The protein below binds the small molecule below.
Small molecule (SMILES): CC(=O)N[C@H]1[C@H](O[C@H]2[C@H](O[C@@H]3O[C@@H](C)[C@@H](O)[C@@H](O)[C@@H]3O)[C@@H](NC(C)=O)CO[C@@H]2CO)O[C@H](CO)[C@@H](O[C@@H]2O[C@H](CO)[C@@H](O)[C@H](O[C@H]3O[C@H](CO)[C@@H](O)[C@H](O)[C@@H]3O)[C@@H]2O)[C@@H]1O

Sequence of chain 1.B:
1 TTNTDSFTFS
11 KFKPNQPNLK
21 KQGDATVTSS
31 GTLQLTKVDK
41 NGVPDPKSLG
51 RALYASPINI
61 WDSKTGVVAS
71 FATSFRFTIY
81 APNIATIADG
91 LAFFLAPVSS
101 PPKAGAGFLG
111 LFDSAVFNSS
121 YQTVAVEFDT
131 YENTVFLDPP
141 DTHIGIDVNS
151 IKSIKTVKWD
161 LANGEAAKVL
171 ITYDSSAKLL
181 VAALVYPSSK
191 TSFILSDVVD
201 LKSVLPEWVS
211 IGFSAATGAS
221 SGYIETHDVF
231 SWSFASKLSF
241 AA

Binding-site contacts:
Ligand atom C5 contacts residue XYP1 of chain 1.W at 3.6 Å.
Ligand atom C2 contacts residue XYP1 of chain 1.W at 2.6 Å.
Ligand atom C2 contacts residue ASN118 of chain 1.B at 2.5 Å.
Ligand atom C7 contacts residue ASN118 of chain 1.B at 3.5 Å.
Ligand atom C5 contacts residue XYP1 of chain 1.W at 4.5 Å.
Ligand atom O5 contacts residue SER120 of chain 1.B at 3.1 Å (h-bond).
Ligand atom C6 contacts residue XYP1 of chain 1.W at 4.2 Å.
Ligand atom O2 contacts residue XYP1 of chain 1.W at 1.9 Å.
Ligand atom O5 contacts residue XYP1 of chain 1.W at 4.4 Å.
Ligand atom O3 contacts residue XYP1 of chain 1.W at 3.5 Å.
Ligand atom C3 contacts residue XYP1 of chain 1.W at 3.4 Å.
Ligand atom N2 contacts residue ASN118 of chain 1.B at 2.9 Å (h-bond).
Ligand atom O6 contacts residue SER120 of chain 1.B at 3.5 Å (h-bond).
Ligand atom C4 contacts residue XYP1 of chain 1.W at 3.8 Å.
Ligand atom C7 contacts residue VAL116 of chain 1.B at 3.7 Å (hydrophobic).
Ligand atom C1 contacts residue SER120 of chain 1.B at 3.9 Å.
Ligand atom C1 contacts residue XYP1 of chain 1.W at 3.9 Å.
Ligand atom C5 contacts residue SER120 of chain 1.B at 3.8 Å.
Ligand atom C4 contacts residue ASN118 of chain 1.B at 4.2 Å.
Ligand atom C8 contacts residue PHE117 of chain 1.B at 4.4 Å (hydrophobic).
Ligand atom O7 contacts residue ASN118 of chain 1.B at 3.8 Å.
Ligand atom C4 contacts residue XYP1 of chain 1.W at 4.3 Å.
Ligand atom O4 contacts residue XYP1 of chain 1.W at 3.5 Å (h-bond).
Ligand atom C3 contacts residue ASN118 of chain 1.B at 3.8 Å.
Ligand atom C8 contacts residue VAL116 of chain 1.B at 3.5 Å (hydrophobic).
Ligand atom C6 contacts residue XYP1 of chain 1.W at 4.0 Å.
Ligand atom C1 contacts residue ASN118 of chain 1.B at 1.4 Å.
Ligand atom C5 contacts residue ASN118 of chain 1.B at 3.7 Å.
Ligand atom O4 contacts residue XYP1 of chain 1.W at 3.2 Å (h-bond).
Ligand atom O5 contacts residue ASN118 of chain 1.B at 2.3 Å (h-bond).
Ligand atom C6 contacts residue SER120 of chain 1.B at 4.0 Å.
Ligand atom O7 contacts residue VAL116 of chain 1.B at 3.3 Å.
Ligand atom O5 contacts residue XYP1 of chain 1.W at 4.5 Å.
Ligand atom C3 contacts residue XYP1 of chain 1.W at 4.1 Å.
Ligand atom C4 contacts residue XYP1 of chain 1.W at 4.4 Å.